The protein below binds the small molecule below.
Small molecule (SMILES): Nc1ncnc2c1ncn2[C@@H]1O[C@H](COP(=O)(O)OP(=O)(O)OP(O)(O)=S)[C@@H](O)[C@H]1O

Sequence of chain 1.D:
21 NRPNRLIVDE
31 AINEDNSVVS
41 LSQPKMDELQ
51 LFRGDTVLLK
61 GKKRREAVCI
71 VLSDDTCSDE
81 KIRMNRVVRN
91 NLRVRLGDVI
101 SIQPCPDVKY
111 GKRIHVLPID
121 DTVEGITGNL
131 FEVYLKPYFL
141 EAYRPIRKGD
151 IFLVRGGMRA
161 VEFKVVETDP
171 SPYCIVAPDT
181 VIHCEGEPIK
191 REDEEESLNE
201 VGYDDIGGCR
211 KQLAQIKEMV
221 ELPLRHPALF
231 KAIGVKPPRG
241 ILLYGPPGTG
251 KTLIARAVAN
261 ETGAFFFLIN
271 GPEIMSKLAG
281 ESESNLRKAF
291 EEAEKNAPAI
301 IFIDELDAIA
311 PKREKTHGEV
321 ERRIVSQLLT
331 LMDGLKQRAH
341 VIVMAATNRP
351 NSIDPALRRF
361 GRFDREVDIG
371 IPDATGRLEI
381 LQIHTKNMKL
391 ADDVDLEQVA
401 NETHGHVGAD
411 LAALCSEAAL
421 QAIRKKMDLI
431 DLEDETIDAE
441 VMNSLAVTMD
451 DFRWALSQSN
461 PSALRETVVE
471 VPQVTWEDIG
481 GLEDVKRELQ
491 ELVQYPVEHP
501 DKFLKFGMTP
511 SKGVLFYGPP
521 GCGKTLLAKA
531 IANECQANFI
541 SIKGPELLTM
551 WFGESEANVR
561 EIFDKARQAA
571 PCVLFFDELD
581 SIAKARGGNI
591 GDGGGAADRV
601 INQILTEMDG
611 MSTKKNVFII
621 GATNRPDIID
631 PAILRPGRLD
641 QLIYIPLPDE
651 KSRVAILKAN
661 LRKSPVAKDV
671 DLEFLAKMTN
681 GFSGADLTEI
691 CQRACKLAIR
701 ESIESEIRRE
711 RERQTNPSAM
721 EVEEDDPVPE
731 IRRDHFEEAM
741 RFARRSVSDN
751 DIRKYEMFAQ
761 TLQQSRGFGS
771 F

Binding-site contacts:
Ligand atom N1 contacts residue LEU253 of chain 1.D at 3.9 Å.
Ligand atom O2G contacts residue MG1 of chain 1.Q at 2.1 Å.
Ligand atom O2A contacts residue THR252 of chain 1.D at 3.4 Å.
Ligand atom N1 contacts residue ASP205 of chain 1.D at 3.5 Å (salt-bridge).
Ligand atom N7 contacts residue GLY250 of chain 1.D at 3.5 Å (h-bond).
Ligand atom O2B contacts residue MG1 of chain 1.Q at 2.2 Å.
Ligand atom C2 contacts residue LEU253 of chain 1.D at 3.8 Å (hydrophobic).
Ligand atom N6 contacts residue ILE380 of chain 1.D at 3.6 Å.
Ligand atom C6 contacts residue ILE380 of chain 1.D at 3.6 Å (hydrophobic).
Ligand atom O1B contacts residue LYS251 of chain 1.D at 3.0 Å (salt-bridge).
Ligand atom N6 contacts residue GLY207 of chain 1.D at 3.2 Å (h-bond).
Ligand atom N3 contacts residue HIS384 of chain 1.D at 3.3 Å (h-bond).
Ligand atom C8 contacts residue GLY248 of chain 1.D at 3.4 Å.
Ligand atom O2B contacts residue THR252 of chain 1.D at 3.3 Å (h-bond).
Ligand atom N7 contacts residue GLY248 of chain 1.D at 3.7 Å.
Ligand atom N1 contacts residue GLY207 of chain 1.D at 3.5 Å (h-bond).
Ligand atom O3A contacts residue GLY250 of chain 1.D at 3.2 Å (h-bond).
Ligand atom PB contacts residue MG1 of chain 1.Q at 3.6 Å.
Ligand atom O5' contacts residue GLY250 of chain 1.D at 3.9 Å.
Ligand atom C8 contacts residue GLY250 of chain 1.D at 3.8 Å.
Ligand atom N7 contacts residue THR249 of chain 1.D at 3.6 Å.
Ligand atom O1B contacts residue GLY248 of chain 1.D at 3.8 Å.
Ligand atom O3G contacts residue ASN348 of chain 1.D at 3.5 Å (h-bond).
Ligand atom O1B contacts residue THR249 of chain 1.D at 3.9 Å.
Ligand atom O1B contacts residue GLY250 of chain 1.D at 3.6 Å (h-bond).
Ligand atom O3G contacts residue PRO247 of chain 1.D at 3.7 Å.
Ligand atom O2' contacts residue HIS384 of chain 1.D at 3.8 Å.
Ligand atom N1 contacts residue ILE380 of chain 1.D at 3.3 Å.
Ligand atom O2A contacts residue GLY250 of chain 1.D at 3.8 Å.
Ligand atom N3 contacts residue LEU253 of chain 1.D at 3.8 Å.
Ligand atom O3B contacts residue GLY248 of chain 1.D at 3.1 Å (h-bond).
Ligand atom O3A contacts residue GLY248 of chain 1.D at 3.8 Å.
Ligand atom O2A contacts residue LYS251 of chain 1.D at 3.8 Å.
Ligand atom PG contacts residue MG1 of chain 1.Q at 3.6 Å.
Ligand atom C4 contacts residue LEU253 of chain 1.D at 3.9 Å (hydrophobic).
Ligand atom PB contacts residue GLY248 of chain 1.D at 3.9 Å.
Ligand atom S1G contacts residue ARG359 of chain 1.C at 3.9 Å.
Ligand atom O2A contacts residue LEU253 of chain 1.D at 3.8 Å.
Ligand atom O4' contacts residue ALA409 of chain 1.D at 3.7 Å.
Ligand atom C2 contacts residue ASP205 of chain 1.D at 3.1 Å.

Sequence of chain 1.C:
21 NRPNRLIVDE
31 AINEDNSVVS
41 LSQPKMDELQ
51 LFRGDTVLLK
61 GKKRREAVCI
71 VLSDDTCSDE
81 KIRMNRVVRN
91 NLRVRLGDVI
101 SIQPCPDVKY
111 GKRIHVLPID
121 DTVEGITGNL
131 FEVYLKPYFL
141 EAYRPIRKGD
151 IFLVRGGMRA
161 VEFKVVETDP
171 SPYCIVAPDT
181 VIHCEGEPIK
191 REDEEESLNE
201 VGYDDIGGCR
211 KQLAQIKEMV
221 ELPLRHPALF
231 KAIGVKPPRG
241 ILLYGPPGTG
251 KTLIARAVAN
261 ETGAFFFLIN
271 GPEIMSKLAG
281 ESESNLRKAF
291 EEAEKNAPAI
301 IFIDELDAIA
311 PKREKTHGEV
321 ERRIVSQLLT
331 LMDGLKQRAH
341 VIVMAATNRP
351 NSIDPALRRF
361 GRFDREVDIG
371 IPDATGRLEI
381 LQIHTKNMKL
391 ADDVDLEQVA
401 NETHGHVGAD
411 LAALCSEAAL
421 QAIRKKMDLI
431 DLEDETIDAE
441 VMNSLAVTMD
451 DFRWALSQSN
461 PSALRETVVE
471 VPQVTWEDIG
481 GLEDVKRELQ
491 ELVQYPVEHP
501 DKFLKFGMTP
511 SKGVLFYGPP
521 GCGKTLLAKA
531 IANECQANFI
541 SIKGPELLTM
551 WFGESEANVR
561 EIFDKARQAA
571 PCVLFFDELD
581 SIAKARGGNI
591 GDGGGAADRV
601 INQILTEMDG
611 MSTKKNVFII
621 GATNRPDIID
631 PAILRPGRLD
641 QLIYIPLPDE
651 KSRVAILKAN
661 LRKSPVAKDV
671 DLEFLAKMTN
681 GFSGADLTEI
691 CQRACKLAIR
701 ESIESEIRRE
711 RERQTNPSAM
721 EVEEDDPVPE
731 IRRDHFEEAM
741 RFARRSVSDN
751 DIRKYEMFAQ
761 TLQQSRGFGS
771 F